Sequence of chain 4.I:
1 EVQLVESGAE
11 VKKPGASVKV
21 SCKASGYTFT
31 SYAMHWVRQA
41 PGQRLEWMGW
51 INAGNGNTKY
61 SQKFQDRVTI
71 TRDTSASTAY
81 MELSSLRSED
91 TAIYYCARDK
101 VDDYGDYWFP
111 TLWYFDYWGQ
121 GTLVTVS

The small molecule below binds the protein below.
Small molecule (SMILES): CC(=O)N[C@@H]1[C@@H](O)[C@H](O)[C@@H](CO)O[C@H]1O

Binding-site contacts:
Ligand atom C6 contacts residue GLN65 of chain 4.I at 3.5 Å.
Ligand atom C5 contacts residue GLN65 of chain 4.I at 3.7 Å.
Ligand atom O6 contacts residue ASN67 of chain 4.C at 4.0 Å.
Ligand atom C2 contacts residue GLN65 of chain 4.I at 4.4 Å.
Ligand atom C4 contacts residue GLN65 of chain 4.I at 3.3 Å.
Ligand atom O4 contacts residue ASP66 of chain 4.I at 2.7 Å (salt-bridge).
Ligand atom C3 contacts residue GLN65 of chain 4.I at 4.0 Å.
Ligand atom C2 contacts residue ASN67 of chain 4.C at 2.4 Å.
Ligand atom O3 contacts residue GLN65 of chain 4.I at 3.6 Å.
Ligand atom O5 contacts residue GLN65 of chain 4.I at 3.7 Å.
Ligand atom O4 contacts residue GLN65 of chain 4.I at 3.6 Å.
Ligand atom C8 contacts residue PHE90 of chain 4.C at 3.7 Å (hydrophobic).
Ligand atom C4 contacts residue ASN67 of chain 4.C at 4.2 Å.
Ligand atom C3 contacts residue ASN67 of chain 4.C at 3.8 Å.
Ligand atom C4 contacts residue ASP66 of chain 4.I at 4.0 Å.
Ligand atom O5 contacts residue ASN67 of chain 4.C at 2.4 Å (h-bond).
Ligand atom C7 contacts residue PHE90 of chain 4.C at 4.4 Å (hydrophobic).
Ligand atom C5 contacts residue ASN67 of chain 4.C at 3.7 Å.
Ligand atom C1 contacts residue ASN67 of chain 4.C at 1.4 Å.
Ligand atom O7 contacts residue ASN67 of chain 4.C at 4.1 Å.
Ligand atom O6 contacts residue TYR60 of chain 4.I at 4.2 Å.
Ligand atom N2 contacts residue ASN67 of chain 4.C at 2.9 Å (h-bond).
Ligand atom O6 contacts residue GLN65 of chain 4.I at 2.5 Å (h-bond).
Ligand atom C7 contacts residue ASN67 of chain 4.C at 3.7 Å.

Sequence of chain 4.C:
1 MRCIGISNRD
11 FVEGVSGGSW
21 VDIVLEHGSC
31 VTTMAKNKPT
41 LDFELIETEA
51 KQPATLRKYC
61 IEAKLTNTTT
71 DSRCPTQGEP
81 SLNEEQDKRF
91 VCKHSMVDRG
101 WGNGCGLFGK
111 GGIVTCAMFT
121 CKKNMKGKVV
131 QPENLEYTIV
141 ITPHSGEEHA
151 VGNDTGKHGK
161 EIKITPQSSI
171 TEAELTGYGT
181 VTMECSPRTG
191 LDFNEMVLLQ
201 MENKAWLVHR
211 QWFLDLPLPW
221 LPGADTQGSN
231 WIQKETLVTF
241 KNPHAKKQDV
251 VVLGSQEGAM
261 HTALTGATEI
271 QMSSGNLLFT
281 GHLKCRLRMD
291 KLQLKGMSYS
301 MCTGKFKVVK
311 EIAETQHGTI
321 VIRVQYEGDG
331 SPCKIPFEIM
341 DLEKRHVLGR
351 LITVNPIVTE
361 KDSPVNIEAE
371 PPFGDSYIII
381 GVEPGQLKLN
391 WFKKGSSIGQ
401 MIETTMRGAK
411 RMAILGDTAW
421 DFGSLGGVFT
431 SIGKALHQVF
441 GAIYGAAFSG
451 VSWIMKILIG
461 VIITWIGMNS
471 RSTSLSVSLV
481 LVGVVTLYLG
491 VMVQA